Binding-site contacts:
Ligand atom C7 contacts residue GLY110 of chain 1.A at 3.7 Å.
Ligand atom C6 contacts residue GLN140 of chain 1.A at 3.8 Å.
Ligand atom C1 contacts residue LEU144 of chain 1.A at 4.3 Å (hydrophobic).
Ligand atom C5 contacts residue ARG106 of chain 1.A at 4.4 Å.
Ligand atom C6 contacts residue GOL1 of chain 1.D at 4.3 Å.
Ligand atom S contacts residue ARG106 of chain 1.A at 4.3 Å.
Ligand atom C3 contacts residue LEU160 of chain 1.A at 4.3 Å (hydrophobic).
Ligand atom C3 contacts residue LEU144 of chain 1.A at 4.2 Å (hydrophobic).
Ligand atom O2 contacts residue GLN140 of chain 1.A at 3.0 Å (h-bond).
Ligand atom C7 contacts residue TRP137 of chain 1.A at 4.0 Å (hydrophobic).
Ligand atom C7 contacts residue ILE107 of chain 1.A at 4.2 Å (hydrophobic).
Ligand atom C4 contacts residue TRP137 of chain 1.A at 4.3 Å (hydrophobic).
Ligand atom C2 contacts residue ILE107 of chain 1.A at 4.4 Å (hydrophobic).
Ligand atom O3 contacts residue GLN140 of chain 1.A at 3.6 Å.
Ligand atom C7 contacts residue VAL141 of chain 1.A at 4.0 Å (hydrophobic).
Ligand atom C7 contacts residue PHE111 of chain 1.A at 4.0 Å (hydrophobic).
Ligand atom C5 contacts residue GLY110 of chain 1.A at 3.7 Å.
Ligand atom C3 contacts residue ILE107 of chain 1.A at 3.8 Å (hydrophobic).
Ligand atom O2 contacts residue LEU144 of chain 1.A at 4.2 Å.
Ligand atom C4 contacts residue LEU160 of chain 1.A at 4.2 Å (hydrophobic).
Ligand atom O1 contacts residue ILE103 of chain 1.A at 4.4 Å.
Ligand atom C6 contacts residue VAL141 of chain 1.A at 4.3 Å (hydrophobic).
Ligand atom S contacts residue GLN140 of chain 1.A at 3.8 Å.
Ligand atom O3 contacts residue GOL1 of chain 1.D at 3.7 Å.
Ligand atom C4 contacts residue GLY110 of chain 1.A at 3.7 Å.
Ligand atom S contacts residue LEU144 of chain 1.A at 4.3 Å.
Ligand atom O3 contacts residue ARG106 of chain 1.A at 3.7 Å.
Ligand atom C1 contacts residue GLN140 of chain 1.A at 4.3 Å.
Ligand atom C1 contacts residue ARG106 of chain 1.A at 4.1 Å.
Ligand atom C5 contacts residue TRP137 of chain 1.A at 3.6 Å (hydrophobic).
Ligand atom O1 contacts residue LEU144 of chain 1.A at 3.9 Å.
Ligand atom C2 contacts residue LEU144 of chain 1.A at 4.0 Å (hydrophobic).
Ligand atom C3 contacts residue ARG106 of chain 1.A at 3.7 Å.
Ligand atom C6 contacts residue ARG106 of chain 1.A at 4.4 Å.
Ligand atom C4 contacts residue VAL141 of chain 1.A at 3.9 Å (hydrophobic).
Ligand atom C5 contacts residue VAL141 of chain 1.A at 3.6 Å (hydrophobic).
Ligand atom O1 contacts residue ARG106 of chain 1.A at 3.0 Å (salt-bridge).
Ligand atom C2 contacts residue ARG106 of chain 1.A at 3.7 Å.
Ligand atom C7 contacts residue LEU160 of chain 1.A at 3.6 Å (hydrophobic).
Ligand atom C4 contacts residue ARG106 of chain 1.A at 4.1 Å.

The protein below binds the small molecule below.
Small molecule (SMILES): Cc1ccc(S(=O)(=O)O)cc1

Sequence of chain 1.A:
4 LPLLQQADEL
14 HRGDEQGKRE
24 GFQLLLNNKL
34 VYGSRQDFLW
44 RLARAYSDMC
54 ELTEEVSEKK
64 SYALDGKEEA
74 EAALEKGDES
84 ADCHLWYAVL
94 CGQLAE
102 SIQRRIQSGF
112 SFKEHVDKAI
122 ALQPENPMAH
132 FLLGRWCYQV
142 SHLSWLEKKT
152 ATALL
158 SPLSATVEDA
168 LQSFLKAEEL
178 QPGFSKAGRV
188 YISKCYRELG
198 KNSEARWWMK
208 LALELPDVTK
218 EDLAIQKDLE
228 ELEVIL